Binding-site contacts:
Ligand atom CG contacts residue LEU1062 of chain 5.D at 2.8 Å (hydrophobic).
Ligand atom C contacts residue THR1063 of chain 5.D at 2.9 Å.
Ligand atom CD2 contacts residue GLN1072 of chain 5.D at 3.1 Å.
Ligand atom CA contacts residue THR1061 of chain 5.D at 2.0 Å.
Ligand atom O contacts residue THR1063 of chain 5.D at 2.6 Å.
Ligand atom CB contacts residue THR1063 of chain 5.D at 3.0 Å.
Ligand atom C contacts residue THR1061 of chain 5.D at 2.1 Å.
Ligand atom CA contacts residue ASN1067 of chain 5.D at 2.7 Å.
Ligand atom CA contacts residue THR1063 of chain 5.D at 2.5 Å.
Ligand atom N contacts residue ARG1060 of chain 5.D at 1.9 Å.
Ligand atom CG2 contacts residue THR1063 of chain 5.D at 3.0 Å.
Ligand atom CD2 contacts residue THR1061 of chain 5.D at 1.8 Å.
Ligand atom NE2 contacts residue THR1061 of chain 5.D at 3.0 Å.
Ligand atom CG contacts residue THR1061 of chain 5.D at 1.1 Å.
Ligand atom C contacts residue ASN1067 of chain 5.D at 2.7 Å.
Ligand atom NZ contacts residue GLU1022 of chain 5.D at 2.7 Å (salt-bridge).
Ligand atom CA contacts residue THR1063 of chain 5.D at 1.6 Å.
Ligand atom N contacts residue THR1061 of chain 5.D at 1.9 Å (h-bond).
Ligand atom N contacts residue ASN1067 of chain 5.D at 3.1 Å (h-bond).
Ligand atom O contacts residue ARG1060 of chain 5.D at 2.9 Å (salt-bridge).
Ligand atom O contacts residue THR1063 of chain 5.D at 2.4 Å (h-bond).
Ligand atom CB contacts residue THR1061 of chain 5.D at 1.0 Å.
Ligand atom O contacts residue LEU1062 of chain 5.D at 1.6 Å (h-bond).
Ligand atom CB contacts residue THR1063 of chain 5.D at 2.6 Å.
Ligand atom ND1 contacts residue THR1061 of chain 5.D at 2.4 Å.
Ligand atom N contacts residue ASN1067 of chain 5.D at 3.0 Å (h-bond).
Ligand atom N contacts residue THR1063 of chain 5.D at 2.4 Å (h-bond).
Ligand atom CD1 contacts residue LEU1062 of chain 5.D at 3.1 Å (hydrophobic).
Ligand atom CD1 contacts residue THR1063 of chain 5.D at 2.5 Å.
Ligand atom C contacts residue THR1063 of chain 5.D at 2.7 Å.
Ligand atom C contacts residue LEU1062 of chain 5.D at 2.7 Å (hydrophobic).
Ligand atom CA contacts residue ARG1060 of chain 5.D at 3.1 Å.
Ligand atom O contacts residue THR1063 of chain 5.D at 2.4 Å (h-bond).
Ligand atom O contacts residue THR1061 of chain 5.D at 1.8 Å.
Ligand atom CG contacts residue ILE1026 of chain 5.D at 2.7 Å (hydrophobic).
Ligand atom CD1 contacts residue PHE1066 of chain 5.D at 2.9 Å (hydrophobic).
Ligand atom O contacts residue ASN1067 of chain 5.D at 2.1 Å (h-bond).
Ligand atom CB contacts residue ILE1026 of chain 5.D at 2.6 Å (hydrophobic).
Ligand atom N contacts residue THR1063 of chain 5.D at 1.6 Å (h-bond).
Ligand atom C contacts residue THR1063 of chain 5.D at 1.4 Å.

The small molecule below binds the protein below.
Small molecule (SMILES): CC[C@H](C)[C@H](NC(=O)[C@@H](NC(=O)[C@H](CC(C)C)NC(=O)[C@H](CCCCN)NC(=O)[C@H](CCCCN)NC(=O)[C@@H](N)Cc1cnc[nH]1)C(C)C)C(=O)N[C@@H](CC(N)=O)C(=O)N[C@@H](CCCCN)C(=O)N[C@@H](CC(=O)O)C(=O)N[C@@H](CCSC)C(=O)N[C@@H](CCCN=C(N)N)C(=O)N[C@H](C(=O)N[C@@H](CC(=O)O)C(=O)N[C@@H](CC(C)C)C(=O)N[C@@H](Cc1ccccc1)C(=O)N[C@@H](CO)C(=O)N1CCC[C@H]1C(=O)N1CCC[C@H]1C(=O)N[C@H](C=O)CC(N)=O)[C@@H](C)O

Sequence of chain 5.D:
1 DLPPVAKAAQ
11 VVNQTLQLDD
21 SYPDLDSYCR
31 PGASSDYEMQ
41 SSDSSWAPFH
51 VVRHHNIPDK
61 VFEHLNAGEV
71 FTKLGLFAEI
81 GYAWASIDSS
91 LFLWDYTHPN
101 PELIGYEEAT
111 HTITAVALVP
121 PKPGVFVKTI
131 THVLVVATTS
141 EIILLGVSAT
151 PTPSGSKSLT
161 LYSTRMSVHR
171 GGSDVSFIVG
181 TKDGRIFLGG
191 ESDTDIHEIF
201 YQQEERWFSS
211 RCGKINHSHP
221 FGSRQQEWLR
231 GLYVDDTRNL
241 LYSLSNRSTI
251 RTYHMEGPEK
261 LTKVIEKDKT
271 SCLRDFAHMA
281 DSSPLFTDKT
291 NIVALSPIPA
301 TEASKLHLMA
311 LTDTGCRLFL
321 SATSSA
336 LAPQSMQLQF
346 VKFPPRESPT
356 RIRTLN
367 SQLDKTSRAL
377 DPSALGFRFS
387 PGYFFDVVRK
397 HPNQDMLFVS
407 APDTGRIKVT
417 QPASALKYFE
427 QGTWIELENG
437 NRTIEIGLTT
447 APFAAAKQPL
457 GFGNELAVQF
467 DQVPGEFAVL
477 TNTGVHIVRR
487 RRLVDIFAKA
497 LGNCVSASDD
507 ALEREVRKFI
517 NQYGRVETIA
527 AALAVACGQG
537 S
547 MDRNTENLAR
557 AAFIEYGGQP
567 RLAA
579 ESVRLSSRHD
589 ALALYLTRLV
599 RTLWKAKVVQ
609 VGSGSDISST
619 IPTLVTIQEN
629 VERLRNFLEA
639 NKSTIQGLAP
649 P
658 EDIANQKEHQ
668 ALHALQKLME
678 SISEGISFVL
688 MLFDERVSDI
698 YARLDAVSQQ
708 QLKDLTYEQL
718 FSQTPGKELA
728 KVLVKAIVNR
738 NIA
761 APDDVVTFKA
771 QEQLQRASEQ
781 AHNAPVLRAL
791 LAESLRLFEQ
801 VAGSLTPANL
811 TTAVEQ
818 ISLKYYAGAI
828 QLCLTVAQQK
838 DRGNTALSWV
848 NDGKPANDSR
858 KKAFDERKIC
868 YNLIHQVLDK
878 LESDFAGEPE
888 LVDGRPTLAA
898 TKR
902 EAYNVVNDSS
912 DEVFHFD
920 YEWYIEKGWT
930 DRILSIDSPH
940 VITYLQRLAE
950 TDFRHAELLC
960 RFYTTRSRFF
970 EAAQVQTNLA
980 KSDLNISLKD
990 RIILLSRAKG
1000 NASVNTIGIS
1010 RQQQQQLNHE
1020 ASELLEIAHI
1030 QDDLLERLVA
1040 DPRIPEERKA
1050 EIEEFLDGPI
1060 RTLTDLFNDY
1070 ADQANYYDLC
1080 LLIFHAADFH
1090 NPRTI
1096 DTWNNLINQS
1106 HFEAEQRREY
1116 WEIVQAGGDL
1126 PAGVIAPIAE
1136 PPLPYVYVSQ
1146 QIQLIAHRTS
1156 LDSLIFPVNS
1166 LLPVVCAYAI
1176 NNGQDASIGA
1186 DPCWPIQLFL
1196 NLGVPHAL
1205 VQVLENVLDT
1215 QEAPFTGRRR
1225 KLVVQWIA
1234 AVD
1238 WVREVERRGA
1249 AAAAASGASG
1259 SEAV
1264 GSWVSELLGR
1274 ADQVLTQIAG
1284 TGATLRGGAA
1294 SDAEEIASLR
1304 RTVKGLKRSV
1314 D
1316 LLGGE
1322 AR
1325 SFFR